This small molecule binds to this protein.
Small molecule (SMILES): N[C@@H](Cc1cc(I)c(Oc2ccc(O)c(I)c2)c(I)c1)C(=O)O

Binding-site contacts:
Ligand atom C10 contacts residue ALA111 of chain 1.B at 3.6 Å (hydrophobic).
Ligand atom C5 contacts residue LYS18 of chain 1.B at 4.2 Å.
Ligand atom C9 contacts residue LYS18 of chain 1.D at 4.2 Å.
Ligand atom C4 contacts residue LEU20 of chain 1.D at 3.9 Å (hydrophobic).
Ligand atom C12 contacts residue LEU20 of chain 1.B at 3.7 Å (hydrophobic).
Ligand atom N contacts residue LYS18 of chain 1.D at 3.8 Å.
Ligand atom C10 contacts residue LEU20 of chain 1.B at 3.2 Å (hydrophobic).
Ligand atom O2 contacts residue LEU20 of chain 1.D at 4.2 Å.
Ligand atom O1 contacts residue LEU113 of chain 1.B at 3.4 Å.
Ligand atom C4 contacts residue LEU20 of chain 1.B at 4.1 Å (hydrophobic).
Ligand atom N contacts residue GLU57 of chain 1.D at 3.2 Å (salt-bridge).
Ligand atom I3 contacts residue VAL124 of chain 1.B at 3.5 Å.
Ligand atom O1 contacts residue ALA111 of chain 1.B at 4.2 Å.
Ligand atom C7 contacts residue LYS18 of chain 1.D at 3.9 Å.
Ligand atom C6 contacts residue LEU20 of chain 1.B at 3.7 Å (hydrophobic).
Ligand atom C6 contacts residue ALA111 of chain 1.B at 4.1 Å (hydrophobic).
Ligand atom C8 contacts residue LEU20 of chain 1.B at 3.2 Å (hydrophobic).
Ligand atom C8 contacts residue LEU112 of chain 1.B at 4.0 Å (hydrophobic).
Ligand atom O contacts residue GLU57 of chain 1.D at 3.4 Å (salt-bridge).
Ligand atom OXT contacts residue GLU57 of chain 1.D at 3.9 Å.
Ligand atom O2 contacts residue LYS18 of chain 1.D at 4.0 Å.
Ligand atom CA contacts residue GLU57 of chain 1.D at 3.8 Å.
Ligand atom C8 contacts residue ALA111 of chain 1.B at 3.7 Å (hydrophobic).
Ligand atom C10 contacts residue LEU112 of chain 1.B at 4.1 Å (hydrophobic).
Ligand atom C12 contacts residue ALA111 of chain 1.B at 3.9 Å (hydrophobic).
Ligand atom C2 contacts residue ALA111 of chain 1.B at 4.2 Å (hydrophobic).
Ligand atom C5 contacts residue LYS18 of chain 1.D at 4.0 Å.
Ligand atom I3 contacts residue THR109 of chain 1.B at 4.1 Å.
Ligand atom C10 contacts residue LYS18 of chain 1.B at 3.2 Å.
Ligand atom OXT contacts residue LYS18 of chain 1.D at 3.1 Å (salt-bridge).
Ligand atom I1 contacts residue THR109 of chain 1.D at 4.0 Å.
Ligand atom C contacts residue LYS18 of chain 1.D at 3.7 Å.
Ligand atom O1 contacts residue LEU20 of chain 1.B at 3.6 Å.
Ligand atom C12 contacts residue LYS18 of chain 1.B at 3.1 Å.
Ligand atom I3 contacts residue LEU20 of chain 1.D at 3.9 Å.
Ligand atom C3 contacts residue LYS18 of chain 1.B at 4.0 Å.
Ligand atom C7 contacts residue LYS18 of chain 1.B at 4.1 Å.
Ligand atom O1 contacts residue LEU112 of chain 1.B at 3.1 Å (h-bond).
Ligand atom C contacts residue GLU57 of chain 1.D at 3.4 Å.
Ligand atom C2 contacts residue LEU20 of chain 1.B at 4.1 Å (hydrophobic).

Sequence of chain 1.B:
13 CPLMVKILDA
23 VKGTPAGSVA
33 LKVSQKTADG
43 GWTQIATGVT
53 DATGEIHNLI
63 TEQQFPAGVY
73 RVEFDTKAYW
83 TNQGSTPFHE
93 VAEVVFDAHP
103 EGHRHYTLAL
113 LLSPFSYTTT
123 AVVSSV

Sequence of chain 1.D:
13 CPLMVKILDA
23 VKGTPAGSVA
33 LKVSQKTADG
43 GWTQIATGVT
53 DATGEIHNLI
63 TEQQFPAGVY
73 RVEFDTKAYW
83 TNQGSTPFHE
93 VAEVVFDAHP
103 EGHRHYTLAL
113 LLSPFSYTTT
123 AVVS